Binding-site contacts:
Ligand atom O4' contacts residue VAL42 of chain 1.C at 3.7 Å.
Ligand atom O2A contacts residue LEU170 of chain 1.C at 3.7 Å.
Ligand atom N3B contacts residue GLN39 of chain 1.C at 3.3 Å (h-bond).
Ligand atom C6 contacts residue GLU111 of chain 1.C at 3.8 Å.
Ligand atom O2' contacts residue ASN116 of chain 1.C at 3.2 Å (h-bond).
Ligand atom O1G contacts residue MG1 of chain 1.J at 3.8 Å.
Ligand atom O2A contacts residue MG1 of chain 1.J at 2.3 Å.
Ligand atom O1B contacts residue GLY37 of chain 1.C at 3.8 Å.
Ligand atom O1B contacts residue MG1 of chain 1.J at 2.0 Å.
Ligand atom O2B contacts residue GLY37 of chain 1.C at 3.1 Å.
Ligand atom C4 contacts residue ILE34 of chain 1.C at 3.5 Å (hydrophobic).
Ligand atom N3B contacts residue LYS57 of chain 1.C at 3.3 Å (salt-bridge).
Ligand atom C6 contacts residue ALA55 of chain 1.C at 3.5 Å (hydrophobic).
Ligand atom PG contacts residue MG1 of chain 1.K at 3.7 Å.
Ligand atom O1A contacts residue LYS57 of chain 1.C at 2.8 Å.
Ligand atom C2 contacts residue MET113 of chain 1.C at 3.1 Å (hydrophobic).
Ligand atom N6 contacts residue ALA55 of chain 1.C at 3.2 Å.
Ligand atom O2G contacts residue GLN39 of chain 1.C at 3.8 Å.
Ligand atom N7 contacts residue VAL42 of chain 1.C at 3.6 Å.
Ligand atom O3G contacts residue MG1 of chain 1.J at 2.2 Å.
Ligand atom O2A contacts residue ASN158 of chain 1.C at 2.8 Å (h-bond).
Ligand atom PB contacts residue MG1 of chain 1.J at 3.3 Å.
Ligand atom O3' contacts residue SER157 of chain 1.C at 2.6 Å (h-bond).
Ligand atom C4' contacts residue SER36 of chain 1.C at 3.8 Å.
Ligand atom N6 contacts residue GLU111 of chain 1.C at 2.6 Å (salt-bridge).
Ligand atom PA contacts residue MG1 of chain 1.J at 3.5 Å.
Ligand atom C5' contacts residue SER36 of chain 1.C at 3.8 Å.
Ligand atom O2G contacts residue MG1 of chain 1.K at 2.3 Å.
Ligand atom O2B contacts residue GLN39 of chain 1.C at 2.8 Å (h-bond).
Ligand atom N3 contacts residue ILE34 of chain 1.C at 3.2 Å.
Ligand atom N1 contacts residue MET113 of chain 1.C at 2.9 Å (h-bond).
Ligand atom O5' contacts residue VAL42 of chain 1.C at 3.8 Å.
Ligand atom PG contacts residue MG1 of chain 1.J at 3.4 Å.
Ligand atom N7 contacts residue LEU170 of chain 1.C at 3.8 Å.
Ligand atom C3' contacts residue SER157 of chain 1.C at 3.6 Å.
Ligand atom O2B contacts residue ALA38 of chain 1.C at 3.1 Å (h-bond).
Ligand atom O3G contacts residue ASN158 of chain 1.C at 3.0 Å (h-bond).
Ligand atom C2 contacts residue ILE34 of chain 1.C at 3.5 Å (hydrophobic).
Ligand atom O3A contacts residue MG1 of chain 1.J at 3.7 Å.
Ligand atom C8 contacts residue VAL42 of chain 1.C at 3.5 Å (hydrophobic).

A protein and the small-molecule ligand that binds it are described below.
Small molecule (SMILES): Nc1ncnc2c1ncn2[C@@H]1O[C@H](CO[P](=O)(O)O[P](=O)(O)NP(=O)(O)O)[C@@H](O)[C@H]1O

Sequence of chain 1.C:
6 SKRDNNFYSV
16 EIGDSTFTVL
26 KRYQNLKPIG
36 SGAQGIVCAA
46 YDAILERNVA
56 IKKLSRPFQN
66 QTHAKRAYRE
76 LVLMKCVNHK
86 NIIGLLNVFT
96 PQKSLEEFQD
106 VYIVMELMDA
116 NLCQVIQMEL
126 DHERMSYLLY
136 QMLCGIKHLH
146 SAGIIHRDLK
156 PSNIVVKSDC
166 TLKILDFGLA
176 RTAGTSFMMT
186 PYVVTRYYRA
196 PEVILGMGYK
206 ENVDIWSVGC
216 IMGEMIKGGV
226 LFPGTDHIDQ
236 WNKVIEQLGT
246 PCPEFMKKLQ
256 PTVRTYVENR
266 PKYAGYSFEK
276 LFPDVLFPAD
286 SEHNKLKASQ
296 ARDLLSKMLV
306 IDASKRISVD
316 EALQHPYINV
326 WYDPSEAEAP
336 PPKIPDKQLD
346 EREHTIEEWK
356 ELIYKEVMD